Sequence of chain 2.D:
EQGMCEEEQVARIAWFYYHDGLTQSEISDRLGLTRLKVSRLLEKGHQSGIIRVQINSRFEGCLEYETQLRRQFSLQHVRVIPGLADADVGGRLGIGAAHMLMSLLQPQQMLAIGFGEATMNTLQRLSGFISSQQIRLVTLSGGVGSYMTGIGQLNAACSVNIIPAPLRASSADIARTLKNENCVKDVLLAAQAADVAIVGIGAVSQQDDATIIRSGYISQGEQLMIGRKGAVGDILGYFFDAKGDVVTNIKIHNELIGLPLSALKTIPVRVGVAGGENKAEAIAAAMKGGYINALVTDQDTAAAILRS

The protein below binds the small molecule below.
Small molecule (SMILES): O=P(O)(O)OC[C@H]1O[C@H](O)[C@H](O)[C@@H]1O

Binding-site contacts:
Ligand atom P' contacts residue LYS289 of chain 2.D at 3.9 Å.
Ligand atom C3 contacts residue GLY212 of chain 2.D at 3.8 Å.
Ligand atom O4 contacts residue ILE211 of chain 2.D at 4.1 Å.
Ligand atom O3 contacts residue ASP244 of chain 2.D at 3.4 Å (salt-bridge).
Ligand atom O4 contacts residue PHE125 of chain 2.D at 3.5 Å (h-bond).
Ligand atom O2 contacts residue GLY247 of chain 2.D at 3.7 Å.
Ligand atom C2 contacts residue ASP244 of chain 2.D at 3.0 Å.
Ligand atom C5 contacts residue GLY212 of chain 2.D at 4.0 Å.
Ligand atom C5 contacts residue ILE211 of chain 2.D at 3.9 Å (hydrophobic).
Ligand atom O3X contacts residue LYS289 of chain 2.D at 3.6 Å.
Ligand atom C1 contacts residue ILE211 of chain 2.D at 3.2 Å (hydrophobic).
Ligand atom O5 contacts residue THR221 of chain 2.D at 3.8 Å.
Ligand atom O1X contacts residue LYS289 of chain 2.D at 3.0 Å (salt-bridge).
Ligand atom C2 contacts residue GLY212 of chain 2.D at 3.5 Å.
Ligand atom O4 contacts residue GLY210 of chain 2.D at 3.9 Å.
Ligand atom O3X contacts residue GLU127 of chain 2.D at 4.1 Å.
Ligand atom O1 contacts residue GLY210 of chain 2.D at 2.8 Å (h-bond).
Ligand atom O2X contacts residue THR221 of chain 2.D at 2.7 Å (h-bond).
Ligand atom C1 contacts residue GLY210 of chain 2.D at 3.2 Å.
Ligand atom C3 contacts residue ASP244 of chain 2.D at 3.5 Å.
Ligand atom O2X contacts residue ALA128 of chain 2.D at 3.9 Å.
Ligand atom C3 contacts residue ILE222 of chain 2.D at 3.5 Å (hydrophobic).
Ligand atom C2 contacts residue LEU246 of chain 2.D at 3.9 Å (hydrophobic).
Ligand atom O2 contacts residue ASP244 of chain 2.D at 2.7 Å (salt-bridge).
Ligand atom O5 contacts residue GLY126 of chain 2.D at 3.8 Å.
Ligand atom O3X contacts residue ALA128 of chain 2.D at 3.2 Å.
Ligand atom O3 contacts residue ILE222 of chain 2.D at 2.9 Å.
Ligand atom O2X contacts residue GLY126 of chain 2.D at 3.3 Å.
Ligand atom C5 contacts residue THR221 of chain 2.D at 3.9 Å.
Ligand atom P' contacts residue GLU127 of chain 2.D at 3.9 Å.
Ligand atom O1 contacts residue ILE211 of chain 2.D at 3.6 Å.
Ligand atom O2 contacts residue ILE245 of chain 2.D at 3.6 Å.
Ligand atom O1 contacts residue ILE245 of chain 2.D at 3.6 Å.
Ligand atom O3 contacts residue PHE125 of chain 2.D at 3.6 Å.
Ligand atom O2X contacts residue GLU127 of chain 2.D at 2.6 Å (salt-bridge).
Ligand atom P' contacts residue THR221 of chain 2.D at 3.3 Å.
Ligand atom C1 contacts residue GLY212 of chain 2.D at 3.7 Å.
Ligand atom O1 contacts residue LEU246 of chain 2.D at 3.4 Å (h-bond).
Ligand atom O2 contacts residue LEU246 of chain 2.D at 2.8 Å (h-bond).
Ligand atom O1X contacts residue THR221 of chain 2.D at 2.9 Å (h-bond).